Binding-site contacts:
Ligand atom C1 contacts residue BRX1 of chain 3.V at 0.3 Å.
Ligand atom CL1 contacts residue PRO50 of chain 3.C at 3.9 Å.
Ligand atom N2 contacts residue BRX1 of chain 3.V at 0.5 Å (h-bond).
Ligand atom O2 contacts residue PRO53 of chain 3.C at 4.2 Å.
Ligand atom CL2 contacts residue PRO53 of chain 3.C at 3.5 Å.
Ligand atom O2 contacts residue GLY52 of chain 3.C at 4.0 Å.
Ligand atom CL2 contacts residue THR98 of chain 3.C at 4.0 Å.
Ligand atom O2 contacts residue BRX1 of chain 3.V at 0.8 Å (h-bond).
Ligand atom O9A contacts residue BRX1 of chain 3.V at 0.3 Å (h-bond).
Ligand atom C7 contacts residue BRX1 of chain 3.V at 0.1 Å.
Ligand atom CL1 contacts residue ILE124 of chain 3.C at 3.4 Å.
Ligand atom CL2 contacts residue BRX1 of chain 3.V at 0.2 Å.
Ligand atom C11 contacts residue BRX1 of chain 3.V at 0.2 Å.
Ligand atom C2 contacts residue BRX1 of chain 3.V at 0.1 Å.
Ligand atom CL1 contacts residue GLY52 of chain 3.C at 3.2 Å.
Ligand atom CL1 contacts residue GLY123 of chain 3.C at 3.7 Å.
Ligand atom C9 contacts residue BRX1 of chain 3.V at 0.1 Å.
Ligand atom O4 contacts residue BRX1 of chain 3.V at 1.6 Å (h-bond).
Ligand atom O9A contacts residue PRO53 of chain 3.C at 4.2 Å.
Ligand atom O5 contacts residue BRX1 of chain 3.V at 0.4 Å (h-bond).
Ligand atom O9B contacts residue BRX1 of chain 3.V at 0.3 Å (h-bond).
Ligand atom O9B contacts residue ILE121 of chain 3.C at 3.6 Å.
Ligand atom CL2 contacts residue GLY123 of chain 3.C at 3.7 Å.
Ligand atom C10 contacts residue BRX1 of chain 3.V at 0.2 Å.
Ligand atom CL2 contacts residue ILE121 of chain 3.C at 4.0 Å.
Ligand atom C6 contacts residue BRX1 of chain 3.V at 0.1 Å.
Ligand atom C8 contacts residue BRX1 of chain 3.V at 0.2 Å.
Ligand atom C4 contacts residue BRX1 of chain 3.V at 0.6 Å.
Ligand atom C3 contacts residue BRX1 of chain 3.V at 0.1 Å.
Ligand atom CL1 contacts residue TYR125 of chain 3.C at 3.8 Å.
Ligand atom CL1 contacts residue PRO53 of chain 3.C at 4.0 Å.
Ligand atom C1 contacts residue TYR125 of chain 3.C at 3.5 Å (hydrophobic).
Ligand atom CL1 contacts residue ILE51 of chain 3.C at 4.1 Å.
Ligand atom CL1 contacts residue BRX1 of chain 3.V at 0.3 Å.
Ligand atom C2 contacts residue PRO50 of chain 3.C at 4.0 Å (hydrophobic).
Ligand atom CL2 contacts residue TYR125 of chain 3.C at 4.0 Å.
Ligand atom O2 contacts residue PRO50 of chain 3.C at 3.5 Å.
Ligand atom C10 contacts residue PRO53 of chain 3.C at 3.8 Å (hydrophobic).
Ligand atom N9 contacts residue BRX1 of chain 3.V at 0.2 Å (h-bond).
Ligand atom C5 contacts residue BRX1 of chain 3.V at 0.2 Å.

The small molecule below binds the protein below.
Small molecule (SMILES): O=C(N[C@H](CO)[C@H](O)c1ccc([N+](=O)[O-])cc1)C(Cl)Cl

Sequence of chain 3.C:
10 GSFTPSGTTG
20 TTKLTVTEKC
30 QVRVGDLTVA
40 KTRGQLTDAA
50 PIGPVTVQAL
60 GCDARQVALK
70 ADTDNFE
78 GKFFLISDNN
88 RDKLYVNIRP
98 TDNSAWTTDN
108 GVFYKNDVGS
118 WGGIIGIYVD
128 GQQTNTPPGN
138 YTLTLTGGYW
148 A